This protein binds this small molecule.
Small molecule (SMILES): Cc1cc(N)nc2cc(-c3ccc(OCC4CC4)c(CN)c3)ccc12

Sequence of chain 1.A:
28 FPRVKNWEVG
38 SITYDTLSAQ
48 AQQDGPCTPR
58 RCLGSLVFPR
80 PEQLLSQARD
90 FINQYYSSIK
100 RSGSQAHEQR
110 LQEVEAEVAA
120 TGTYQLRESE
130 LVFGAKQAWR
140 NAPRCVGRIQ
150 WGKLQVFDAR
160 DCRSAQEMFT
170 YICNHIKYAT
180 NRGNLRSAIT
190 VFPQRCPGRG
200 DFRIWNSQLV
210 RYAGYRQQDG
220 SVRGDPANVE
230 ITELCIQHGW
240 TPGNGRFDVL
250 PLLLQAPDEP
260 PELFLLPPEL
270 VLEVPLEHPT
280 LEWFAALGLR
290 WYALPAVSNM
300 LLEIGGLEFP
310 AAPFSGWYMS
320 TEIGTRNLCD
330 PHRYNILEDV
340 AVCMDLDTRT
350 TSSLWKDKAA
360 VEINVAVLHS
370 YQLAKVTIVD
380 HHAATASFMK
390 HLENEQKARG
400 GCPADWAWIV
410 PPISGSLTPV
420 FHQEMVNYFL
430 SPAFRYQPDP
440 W

Binding-site contacts:
Ligand atom C22 contacts residue HEM1 of chain 1.E at 3.6 Å.
Ligand atom C02 contacts residue HEM1 of chain 1.E at 3.5 Å.
Ligand atom C10 contacts residue GLU321 of chain 1.A at 3.6 Å.
Ligand atom C27 contacts residue HEM1 of chain 1.E at 3.1 Å.
Ligand atom C26 contacts residue HEM1 of chain 1.E at 3.0 Å.
Ligand atom C05 contacts residue HEM1 of chain 1.E at 3.8 Å.
Ligand atom N02 contacts residue GLU321 of chain 1.A at 2.5 Å (salt-bridge).
Ligand atom C02 contacts residue GLU321 of chain 1.A at 3.3 Å.
Ligand atom C24 contacts residue TRP407 of chain 1.A at 3.7 Å (hydrophobic).
Ligand atom C06 contacts residue VAL296 of chain 1.A at 3.5 Å (hydrophobic).
Ligand atom C31 contacts residue GOL1 of chain 1.K at 3.6 Å.
Ligand atom C21 contacts residue HEM1 of chain 1.E at 3.6 Å.
Ligand atom C31 contacts residue PHE65 of chain 1.A at 3.9 Å (hydrophobic).
Ligand atom C10 contacts residue HEM1 of chain 1.E at 3.7 Å.
Ligand atom C03 contacts residue HEM1 of chain 1.E at 3.2 Å.
Ligand atom C02 contacts residue TRP316 of chain 1.A at 3.9 Å (hydrophobic).
Ligand atom C33 contacts residue PHE65 of chain 1.A at 3.5 Å (hydrophobic).
Ligand atom C32 contacts residue GOL1 of chain 1.K at 3.5 Å.
Ligand atom N28 contacts residue H4B1 of chain 1.F at 3.3 Å (h-bond).
Ligand atom C04 contacts residue HEM1 of chain 1.E at 3.6 Å.
Ligand atom C09 contacts residue GLU321 of chain 1.A at 3.6 Å.
Ligand atom N02 contacts residue TYR317 of chain 1.A at 3.6 Å.
Ligand atom N28 contacts residue HEM1 of chain 1.E at 2.6 Å (h-bond).
Ligand atom C25 contacts residue HEM1 of chain 1.E at 3.0 Å.
Ligand atom N01 contacts residue HEM1 of chain 1.E at 3.6 Å.
Ligand atom O29 contacts residue TRP407 of chain 1.A at 3.4 Å.
Ligand atom C11 contacts residue PHE313 of chain 1.A at 3.6 Å (hydrophobic).
Ligand atom C24 contacts residue HEM1 of chain 1.E at 3.8 Å.
Ligand atom C11 contacts residue HEM1 of chain 1.E at 3.2 Å.
Ligand atom C07 contacts residue HEM1 of chain 1.E at 3.7 Å.
Ligand atom N01 contacts residue GLU321 of chain 1.A at 2.7 Å (salt-bridge).
Ligand atom C23 contacts residue TRP407 of chain 1.A at 3.8 Å (hydrophobic).
Ligand atom N02 contacts residue TRP316 of chain 1.A at 2.9 Å (h-bond).
Ligand atom C07 contacts residue VAL296 of chain 1.A at 3.2 Å (hydrophobic).
Ligand atom N02 contacts residue HEM1 of chain 1.E at 3.5 Å.
Ligand atom C08 contacts residue HEM1 of chain 1.E at 3.8 Å.
Ligand atom C06 contacts residue PHE313 of chain 1.A at 3.5 Å (hydrophobic).
Ligand atom C08 contacts residue VAL296 of chain 1.A at 3.8 Å (hydrophobic).
Ligand atom C06 contacts residue HEM1 of chain 1.E at 3.6 Å.
Ligand atom C09 contacts residue HEM1 of chain 1.E at 3.4 Å.